The protein below binds the small molecule below.
Small molecule (SMILES): CC(=O)N[C@H]1[C@H](O[C@H]2[C@H](O)[C@@H](NC(C)=O)CO[C@@H]2CO)O[C@H](CO)[C@@H](O)[C@@H]1O

Sequence of chain 1.C:
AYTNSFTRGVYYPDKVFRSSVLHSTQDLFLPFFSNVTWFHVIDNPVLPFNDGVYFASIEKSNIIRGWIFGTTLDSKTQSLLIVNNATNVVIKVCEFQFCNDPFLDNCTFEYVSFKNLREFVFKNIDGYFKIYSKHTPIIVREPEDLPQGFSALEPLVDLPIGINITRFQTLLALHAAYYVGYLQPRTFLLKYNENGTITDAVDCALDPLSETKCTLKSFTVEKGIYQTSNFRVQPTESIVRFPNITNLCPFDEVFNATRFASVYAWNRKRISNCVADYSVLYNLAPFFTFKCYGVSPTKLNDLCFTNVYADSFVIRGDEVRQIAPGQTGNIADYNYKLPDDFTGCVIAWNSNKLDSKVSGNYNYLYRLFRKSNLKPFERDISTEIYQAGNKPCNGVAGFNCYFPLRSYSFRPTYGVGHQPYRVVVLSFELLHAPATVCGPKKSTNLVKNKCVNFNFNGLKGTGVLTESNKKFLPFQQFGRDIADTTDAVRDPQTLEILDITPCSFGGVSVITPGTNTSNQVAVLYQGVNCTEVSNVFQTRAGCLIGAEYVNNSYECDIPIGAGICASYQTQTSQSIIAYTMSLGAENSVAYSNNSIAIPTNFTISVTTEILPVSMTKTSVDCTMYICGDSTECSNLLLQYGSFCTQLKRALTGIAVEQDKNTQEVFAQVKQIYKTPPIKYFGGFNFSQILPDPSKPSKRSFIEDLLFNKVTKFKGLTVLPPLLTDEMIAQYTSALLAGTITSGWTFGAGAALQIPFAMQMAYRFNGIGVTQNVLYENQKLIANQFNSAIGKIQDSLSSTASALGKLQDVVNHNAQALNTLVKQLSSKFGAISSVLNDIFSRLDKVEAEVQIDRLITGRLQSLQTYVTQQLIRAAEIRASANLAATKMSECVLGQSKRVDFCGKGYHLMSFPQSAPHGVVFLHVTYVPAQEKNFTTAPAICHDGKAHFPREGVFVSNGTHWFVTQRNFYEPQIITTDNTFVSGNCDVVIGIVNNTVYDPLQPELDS

Binding-site contacts:
Ligand atom C8 contacts residue GLU1069 of chain 1.C at 4.0 Å.
Ligand atom C5 contacts residue ASN1071 of chain 1.C at 3.7 Å.
Ligand atom O4 contacts residue ALA703 of chain 1.C at 3.8 Å.
Ligand atom C1 contacts residue GLN892 of chain 1.A at 4.1 Å.
Ligand atom O7 contacts residue ALA703 of chain 1.C at 3.6 Å.
Ligand atom C4 contacts residue ALA703 of chain 1.C at 4.3 Å (hydrophobic).
Ligand atom C1 contacts residue ASN1071 of chain 1.C at 1.4 Å.
Ligand atom N2 contacts residue ASN1071 of chain 1.C at 2.9 Å (h-bond).
Ligand atom C5 contacts residue ALA703 of chain 1.C at 3.9 Å (hydrophobic).
Ligand atom C3 contacts residue ASN1071 of chain 1.C at 3.8 Å.
Ligand atom C2 contacts residue ASN1071 of chain 1.C at 2.5 Å.
Ligand atom C8 contacts residue ALA703 of chain 1.C at 4.2 Å (hydrophobic).
Ligand atom C7 contacts residue ALA703 of chain 1.C at 3.9 Å (hydrophobic).
Ligand atom O5 contacts residue ASN1071 of chain 1.C at 2.4 Å (h-bond).
Ligand atom O7 contacts residue SER701 of chain 1.C at 4.0 Å.
Ligand atom C7 contacts residue ASN1071 of chain 1.C at 3.5 Å.
Ligand atom O7 contacts residue ASN1071 of chain 1.C at 3.6 Å.
Ligand atom C8 contacts residue ASN1071 of chain 1.C at 4.5 Å.
Ligand atom C8 contacts residue LYS1070 of chain 1.C at 4.3 Å.
Ligand atom C6 contacts residue ALA703 of chain 1.C at 4.4 Å (hydrophobic).
Ligand atom C4 contacts residue ASN1071 of chain 1.C at 4.2 Å.

Sequence of chain 1.A:
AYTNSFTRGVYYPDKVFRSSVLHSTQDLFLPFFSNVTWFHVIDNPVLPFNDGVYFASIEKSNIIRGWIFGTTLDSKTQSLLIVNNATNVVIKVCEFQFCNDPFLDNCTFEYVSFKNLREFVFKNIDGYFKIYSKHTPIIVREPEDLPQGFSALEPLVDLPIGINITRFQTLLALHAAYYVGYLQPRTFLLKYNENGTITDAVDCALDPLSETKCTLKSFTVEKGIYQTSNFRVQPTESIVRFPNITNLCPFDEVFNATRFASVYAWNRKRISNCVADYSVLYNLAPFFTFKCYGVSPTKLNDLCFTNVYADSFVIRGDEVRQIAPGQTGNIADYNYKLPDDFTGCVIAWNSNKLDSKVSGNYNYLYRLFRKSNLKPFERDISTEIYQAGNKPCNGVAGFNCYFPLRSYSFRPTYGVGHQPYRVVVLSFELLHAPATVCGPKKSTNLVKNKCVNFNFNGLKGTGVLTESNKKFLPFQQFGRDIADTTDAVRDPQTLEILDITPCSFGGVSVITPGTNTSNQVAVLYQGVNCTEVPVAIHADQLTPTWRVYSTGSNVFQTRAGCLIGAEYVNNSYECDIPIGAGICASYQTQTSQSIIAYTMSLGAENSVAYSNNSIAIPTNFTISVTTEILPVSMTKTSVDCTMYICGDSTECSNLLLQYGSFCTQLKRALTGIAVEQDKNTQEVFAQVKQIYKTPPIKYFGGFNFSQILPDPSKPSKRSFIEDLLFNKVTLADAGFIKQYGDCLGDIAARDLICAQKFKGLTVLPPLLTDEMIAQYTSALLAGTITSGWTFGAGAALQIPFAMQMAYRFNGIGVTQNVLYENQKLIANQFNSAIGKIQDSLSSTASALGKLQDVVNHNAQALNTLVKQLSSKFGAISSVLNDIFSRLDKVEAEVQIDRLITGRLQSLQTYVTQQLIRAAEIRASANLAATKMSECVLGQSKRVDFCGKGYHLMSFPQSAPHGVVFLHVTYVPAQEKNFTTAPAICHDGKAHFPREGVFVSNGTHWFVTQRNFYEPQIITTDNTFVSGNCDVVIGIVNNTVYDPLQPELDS